The small molecule below binds the protein below.
Small molecule (SMILES): Nc1ncnc2c1ncn2[C@@H]1O[C@H](CO[P](=O)(O)O[P](=O)(O)CP(=O)(O)O)[C@@H](O)[C@H]1O

Sequence of chain 1.B:
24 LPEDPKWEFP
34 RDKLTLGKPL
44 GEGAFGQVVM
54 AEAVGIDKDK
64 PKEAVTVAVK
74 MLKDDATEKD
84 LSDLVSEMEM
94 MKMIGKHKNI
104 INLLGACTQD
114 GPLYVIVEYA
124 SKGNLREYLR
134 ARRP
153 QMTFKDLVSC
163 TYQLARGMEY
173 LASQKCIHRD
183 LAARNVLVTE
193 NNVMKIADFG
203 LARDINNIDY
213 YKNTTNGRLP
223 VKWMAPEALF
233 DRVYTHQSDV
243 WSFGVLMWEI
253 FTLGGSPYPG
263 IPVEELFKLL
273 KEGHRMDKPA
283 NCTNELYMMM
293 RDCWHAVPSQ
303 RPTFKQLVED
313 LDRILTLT

Binding-site contacts:
Ligand atom O2B contacts residue GLY46 of chain 1.A at 3.8 Å.
Ligand atom N6 contacts residue LEU189 of chain 1.A at 3.7 Å.
Ligand atom N1 contacts residue ALA123 of chain 1.A at 3.1 Å (h-bond).
Ligand atom O3G contacts residue ARG186 of chain 1.A at 3.3 Å.
Ligand atom C6 contacts residue GLU121 of chain 1.A at 3.9 Å.
Ligand atom C5 contacts residue LEU189 of chain 1.A at 3.3 Å (hydrophobic).
Ligand atom O2' contacts residue LEU189 of chain 1.A at 3.8 Å.
Ligand atom O2G contacts residue ASP200 of chain 1.A at 3.8 Å.
Ligand atom C6 contacts residue LEU189 of chain 1.A at 3.4 Å (hydrophobic).
Ligand atom N6 contacts residue ALA71 of chain 1.A at 3.4 Å.
Ligand atom O4' contacts residue VAL51 of chain 1.A at 3.6 Å.
Ligand atom O3A contacts residue GLY46 of chain 1.A at 3.6 Å.
Ligand atom N7 contacts residue VAL51 of chain 1.A at 3.9 Å.
Ligand atom C4 contacts residue LEU189 of chain 1.A at 3.9 Å (hydrophobic).
Ligand atom C8 contacts residue VAL51 of chain 1.A at 3.9 Å (hydrophobic).
Ligand atom N6 contacts residue VAL120 of chain 1.A at 3.5 Å.
Ligand atom O2G contacts residue ASN187 of chain 1.A at 3.7 Å.
Ligand atom O1G contacts residue ASP200 of chain 1.A at 3.4 Å (salt-bridge).
Ligand atom C5' contacts residue VAL51 of chain 1.A at 3.9 Å (hydrophobic).
Ligand atom N7 contacts residue LEU189 of chain 1.A at 3.5 Å.
Ligand atom O1G contacts residue ASN187 of chain 1.A at 2.6 Å (h-bond).
Ligand atom C2 contacts residue TYR122 of chain 1.A at 4.0 Å (hydrophobic).
Ligand atom C2 contacts residue LEU43 of chain 1.A at 3.7 Å (hydrophobic).
Ligand atom O2A contacts residue LYS73 of chain 1.A at 3.5 Å.
Ligand atom N1 contacts residue ALA71 of chain 1.A at 3.8 Å.
Ligand atom O2A contacts residue VAL51 of chain 1.A at 3.5 Å.
Ligand atom C6 contacts residue ALA71 of chain 1.A at 3.6 Å (hydrophobic).
Ligand atom PG contacts residue ASN187 of chain 1.A at 3.7 Å.
Ligand atom O2G contacts residue ARG186 of chain 1.A at 3.4 Å (salt-bridge).
Ligand atom O1A contacts residue ASP200 of chain 1.A at 3.9 Å.
Ligand atom N3 contacts residue LEU43 of chain 1.A at 3.8 Å.
Ligand atom O4' contacts residue GLY44 of chain 1.A at 3.6 Å (h-bond).
Ligand atom O2B contacts residue ALA47 of chain 1.A at 3.2 Å (h-bond).
Ligand atom C4' contacts residue GLY44 of chain 1.A at 3.5 Å.
Ligand atom O1G contacts residue ARG186 of chain 1.A at 3.5 Å (salt-bridge).
Ligand atom C2 contacts residue ALA123 of chain 1.A at 3.1 Å (hydrophobic).
Ligand atom N6 contacts residue GLU121 of chain 1.A at 2.8 Å (salt-bridge).
Ligand atom O1B contacts residue ASP200 of chain 1.A at 2.8 Å (salt-bridge).
Ligand atom C5' contacts residue GLY44 of chain 1.A at 3.5 Å.
Ligand atom N1 contacts residue TYR122 of chain 1.A at 3.9 Å.

Sequence of chain 1.A:
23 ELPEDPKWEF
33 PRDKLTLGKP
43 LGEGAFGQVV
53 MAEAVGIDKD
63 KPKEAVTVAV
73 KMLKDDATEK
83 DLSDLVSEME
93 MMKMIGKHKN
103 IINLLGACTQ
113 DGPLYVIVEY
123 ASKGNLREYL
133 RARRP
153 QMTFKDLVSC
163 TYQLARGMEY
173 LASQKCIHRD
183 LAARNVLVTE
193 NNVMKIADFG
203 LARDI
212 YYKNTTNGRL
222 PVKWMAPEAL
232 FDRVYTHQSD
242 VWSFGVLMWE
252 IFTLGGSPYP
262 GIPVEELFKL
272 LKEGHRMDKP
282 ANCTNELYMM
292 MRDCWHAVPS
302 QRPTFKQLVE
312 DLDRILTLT